Sequence of chain 1.A:
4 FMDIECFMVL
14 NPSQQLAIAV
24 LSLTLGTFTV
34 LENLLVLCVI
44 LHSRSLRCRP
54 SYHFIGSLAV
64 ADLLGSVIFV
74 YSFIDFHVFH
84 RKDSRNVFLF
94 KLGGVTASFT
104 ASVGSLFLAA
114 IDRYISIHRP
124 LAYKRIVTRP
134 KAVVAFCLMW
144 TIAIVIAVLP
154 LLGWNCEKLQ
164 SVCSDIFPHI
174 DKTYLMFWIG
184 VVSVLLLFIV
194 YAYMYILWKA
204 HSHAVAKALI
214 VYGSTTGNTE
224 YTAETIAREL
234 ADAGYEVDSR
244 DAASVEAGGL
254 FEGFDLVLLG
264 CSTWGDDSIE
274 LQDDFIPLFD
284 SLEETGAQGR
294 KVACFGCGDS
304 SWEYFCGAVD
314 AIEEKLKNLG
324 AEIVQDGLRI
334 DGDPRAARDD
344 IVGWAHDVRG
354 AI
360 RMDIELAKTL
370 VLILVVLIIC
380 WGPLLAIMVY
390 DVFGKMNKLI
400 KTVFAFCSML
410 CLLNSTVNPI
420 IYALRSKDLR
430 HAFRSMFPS

The protein below binds the small molecule below.
Small molecule (SMILES): CC(C)CCC[C@@H](C)[C@H]1CC[C@H]2[C@@H]3CC=C4C[C@@H](O)CC[C@]4(C)[C@H]3CC[C@]12C

Binding-site contacts:
Ligand atom C22 contacts residue ILE147 of chain 1.A at 4.1 Å (hydrophobic).
Ligand atom C2 contacts residue SER60 of chain 1.A at 3.7 Å.
Ligand atom C12 contacts residue VAL63 of chain 1.A at 3.7 Å (hydrophobic).
Ligand atom C3 contacts residue SER60 of chain 1.A at 3.8 Å.
Ligand atom C3 contacts residue PHE139 of chain 1.A at 4.0 Å (hydrophobic).
Ligand atom C16 contacts residue TRP143 of chain 1.A at 4.1 Å (hydrophobic).
Ligand atom C14 contacts residue TRP143 of chain 1.A at 3.6 Å (hydrophobic).
Ligand atom C16 contacts residue ILE147 of chain 1.A at 3.8 Å (hydrophobic).
Ligand atom C27 contacts residue ILE147 of chain 1.A at 4.4 Å (hydrophobic).
Ligand atom C4 contacts residue PHE139 of chain 1.A at 3.9 Å (hydrophobic).
Ligand atom C27 contacts residue SER101 of chain 1.A at 3.8 Å.
Ligand atom C6 contacts residue CYS140 of chain 1.A at 3.9 Å (hydrophobic).
Ligand atom C5 contacts residue TRP143 of chain 1.A at 4.0 Å (hydrophobic).
Ligand atom C27 contacts residue GLY97 of chain 1.A at 4.3 Å.
Ligand atom C11 contacts residue TRP143 of chain 1.A at 4.4 Å (hydrophobic).
Ligand atom C13 contacts residue TRP143 of chain 1.A at 4.1 Å (hydrophobic).
Ligand atom C2 contacts residue GLY59 of chain 1.A at 4.2 Å.
Ligand atom C11 contacts residue VAL63 of chain 1.A at 3.9 Å (hydrophobic).
Ligand atom C15 contacts residue TRP143 of chain 1.A at 4.0 Å (hydrophobic).
Ligand atom C1 contacts residue SER60 of chain 1.A at 3.9 Å.
Ligand atom C17 contacts residue TRP143 of chain 1.A at 3.8 Å (hydrophobic).
Ligand atom C9 contacts residue TRP143 of chain 1.A at 3.7 Å (hydrophobic).
Ligand atom C6 contacts residue TRP143 of chain 1.A at 3.8 Å (hydrophobic).
Ligand atom C1 contacts residue TRP143 of chain 1.A at 3.9 Å (hydrophobic).
Ligand atom C6 contacts residue PHE139 of chain 1.A at 4.3 Å (hydrophobic).
Ligand atom C2 contacts residue HIS56 of chain 1.A at 4.2 Å.
Ligand atom C12 contacts residue TRP143 of chain 1.A at 3.9 Å (hydrophobic).
Ligand atom C3 contacts residue HIS56 of chain 1.A at 3.8 Å.
Ligand atom C26 contacts residue GLY97 of chain 1.A at 4.2 Å.
Ligand atom C23 contacts residue ILE147 of chain 1.A at 3.7 Å (hydrophobic).
Ligand atom C10 contacts residue TRP143 of chain 1.A at 4.1 Å (hydrophobic).
Ligand atom C8 contacts residue TRP143 of chain 1.A at 4.1 Å (hydrophobic).
Ligand atom C27 contacts residue ALA100 of chain 1.A at 4.3 Å (hydrophobic).
Ligand atom O1 contacts residue HIS56 of chain 1.A at 2.9 Å (h-bond).
Ligand atom C7 contacts residue TRP143 of chain 1.A at 3.5 Å (hydrophobic).
Ligand atom C25 contacts residue ILE147 of chain 1.A at 4.2 Å (hydrophobic).
Ligand atom C7 contacts residue CYS140 of chain 1.A at 4.2 Å (hydrophobic).
Ligand atom O1 contacts residue PHE139 of chain 1.A at 4.0 Å.
Ligand atom C21 contacts residue LEU67 of chain 1.A at 3.7 Å (hydrophobic).
Ligand atom O1 contacts residue SER60 of chain 1.A at 4.2 Å.